Sequence of chain 1.HB:
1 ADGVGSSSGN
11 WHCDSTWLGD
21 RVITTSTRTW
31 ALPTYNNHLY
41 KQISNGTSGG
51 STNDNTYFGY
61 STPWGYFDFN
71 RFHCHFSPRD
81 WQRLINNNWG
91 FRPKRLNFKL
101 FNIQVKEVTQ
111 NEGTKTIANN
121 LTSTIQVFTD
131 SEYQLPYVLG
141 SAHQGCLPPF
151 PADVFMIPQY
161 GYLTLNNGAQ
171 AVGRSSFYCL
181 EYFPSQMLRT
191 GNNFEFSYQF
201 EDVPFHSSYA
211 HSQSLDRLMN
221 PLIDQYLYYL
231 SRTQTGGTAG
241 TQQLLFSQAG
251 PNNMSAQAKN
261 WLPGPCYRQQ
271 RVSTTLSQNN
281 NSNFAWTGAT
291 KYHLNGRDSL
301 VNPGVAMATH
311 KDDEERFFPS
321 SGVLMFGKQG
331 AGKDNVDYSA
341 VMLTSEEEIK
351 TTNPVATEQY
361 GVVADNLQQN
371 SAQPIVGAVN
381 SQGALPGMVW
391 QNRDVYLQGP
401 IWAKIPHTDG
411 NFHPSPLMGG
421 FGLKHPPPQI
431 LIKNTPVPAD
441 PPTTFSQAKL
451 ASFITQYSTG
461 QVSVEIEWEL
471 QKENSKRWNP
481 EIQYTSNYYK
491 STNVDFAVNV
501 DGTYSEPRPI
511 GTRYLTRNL

A protein and the small-molecule ligand that binds it are described below.
Small molecule (SMILES): Nc1ccn([C@H]2C[C@H](O)[C@@H](COP(=O)(O)O)O2)c(=O)n1

Binding-site contacts:
Ligand atom C2' contacts residue PRO204 of chain 1.HB at 4.0 Å (hydrophobic).
Ligand atom O3' contacts residue DA1 of chain 1.XF at 1.6 Å.
Ligand atom N3 contacts residue PRO204 of chain 1.HB at 4.0 Å.
Ligand atom N1 contacts residue PRO204 of chain 1.HB at 4.2 Å.
Ligand atom C2' contacts residue DA1 of chain 1.XF at 2.9 Å.
Ligand atom C4 contacts residue PRO204 of chain 1.HB at 3.8 Å (hydrophobic).
Ligand atom N4 contacts residue ASP202 of chain 1.HB at 2.4 Å (salt-bridge).
Ligand atom O2 contacts residue DA1 of chain 1.XF at 3.4 Å (h-bond).
Ligand atom C6 contacts residue PRO204 of chain 1.HB at 3.9 Å (hydrophobic).
Ligand atom C5' contacts residue PRO204 of chain 1.HB at 4.5 Å (hydrophobic).
Ligand atom C1' contacts residue DA1 of chain 1.XF at 3.9 Å.
Ligand atom C6 contacts residue ASP202 of chain 1.HB at 4.3 Å.
Ligand atom C4' contacts residue DA1 of chain 1.XF at 4.0 Å.
Ligand atom N3 contacts residue ASP202 of chain 1.HB at 4.2 Å.
Ligand atom C2 contacts residue PRO204 of chain 1.HB at 4.3 Å (hydrophobic).
Ligand atom N4 contacts residue PRO204 of chain 1.HB at 4.2 Å.
Ligand atom C2 contacts residue DA1 of chain 1.XF at 4.2 Å.
Ligand atom C3' contacts residue DA1 of chain 1.XF at 2.6 Å.
Ligand atom N4 contacts residue VAL203 of chain 1.HB at 3.4 Å (h-bond).
Ligand atom C5 contacts residue ASP202 of chain 1.HB at 3.1 Å.
Ligand atom C5 contacts residue VAL203 of chain 1.HB at 3.8 Å (hydrophobic).
Ligand atom C4 contacts residue VAL203 of chain 1.HB at 4.1 Å (hydrophobic).
Ligand atom C4 contacts residue ASP202 of chain 1.HB at 3.0 Å.
Ligand atom C5 contacts residue PRO204 of chain 1.HB at 3.6 Å (hydrophobic).